Sequence of chain 1.C:
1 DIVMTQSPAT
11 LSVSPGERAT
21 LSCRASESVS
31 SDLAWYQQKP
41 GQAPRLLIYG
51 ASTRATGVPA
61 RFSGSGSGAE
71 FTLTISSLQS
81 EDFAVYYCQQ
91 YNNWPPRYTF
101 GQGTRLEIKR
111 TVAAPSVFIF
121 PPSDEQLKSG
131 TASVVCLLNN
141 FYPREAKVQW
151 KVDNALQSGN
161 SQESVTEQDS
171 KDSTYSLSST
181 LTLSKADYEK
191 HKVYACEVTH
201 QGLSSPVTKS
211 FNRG

Binding-site contacts:
Ligand atom O3 contacts residue GLN102 of chain 1.C at 4.2 Å.
Ligand atom C3 contacts residue GLN102 of chain 1.C at 3.8 Å.
Ligand atom O1 contacts residue TRP47 of chain 1.D at 4.4 Å.
Ligand atom O1 contacts residue PHE100 of chain 1.C at 3.3 Å (h-bond).
Ligand atom C6 contacts residue GLU46 of chain 1.D at 3.0 Å.
Ligand atom C5 contacts residue HIS63 of chain 1.D at 4.0 Å.
Ligand atom O2 contacts residue LEU45 of chain 1.D at 4.4 Å.
Ligand atom C1 contacts residue GLU46 of chain 1.D at 3.7 Å.
Ligand atom O3 contacts residue GLY44 of chain 1.D at 2.9 Å (h-bond).
Ligand atom C2 contacts residue LEU45 of chain 1.D at 3.2 Å (hydrophobic).
Ligand atom O4 contacts residue ASP1 of chain 1.C at 3.1 Å (salt-bridge).
Ligand atom O2 contacts residue GLY44 of chain 1.D at 4.0 Å.
Ligand atom C6 contacts residue HIS63 of chain 1.D at 3.1 Å.
Ligand atom O5 contacts residue GLU46 of chain 1.D at 3.3 Å.
Ligand atom O5 contacts residue GLU46 of chain 1.D at 3.6 Å.
Ligand atom O5 contacts residue LEU45 of chain 1.D at 4.3 Å.
Ligand atom O4 contacts residue GLN43 of chain 1.D at 4.2 Å.
Ligand atom O3 contacts residue GLN102 of chain 1.C at 3.4 Å (h-bond).
Ligand atom O6 contacts residue GLU46 of chain 1.D at 2.9 Å (salt-bridge).
Ligand atom C2 contacts residue GLU46 of chain 1.D at 4.4 Å.
Ligand atom O6 contacts residue GLU46 of chain 1.D at 4.2 Å.
Ligand atom O3 contacts residue GLN43 of chain 1.D at 3.9 Å.
Ligand atom O6 contacts residue HIS63 of chain 1.D at 3.9 Å.
Ligand atom C3 contacts residue GLY44 of chain 1.D at 4.1 Å.
Ligand atom C1 contacts residue PHE100 of chain 1.C at 3.7 Å (hydrophobic).
Ligand atom O2 contacts residue LEU45 of chain 1.D at 3.0 Å (h-bond).
Ligand atom C2 contacts residue GLN102 of chain 1.C at 3.8 Å.
Ligand atom O1 contacts residue THR99 of chain 1.C at 3.8 Å.
Ligand atom C1 contacts residue LEU45 of chain 1.D at 3.7 Å (hydrophobic).
Ligand atom C5 contacts residue GLU46 of chain 1.D at 4.2 Å.
Ligand atom O1 contacts residue LEU45 of chain 1.D at 3.7 Å.
Ligand atom C5 contacts residue GLU46 of chain 1.D at 4.0 Å.
Ligand atom C6 contacts residue GLU46 of chain 1.D at 3.7 Å.
Ligand atom O2 contacts residue GLY101 of chain 1.C at 4.2 Å.
Ligand atom O2 contacts residue GLN102 of chain 1.C at 2.8 Å (h-bond).
Ligand atom O1 contacts residue GLU46 of chain 1.D at 4.2 Å.
Ligand atom C2 contacts residue GLY44 of chain 1.D at 4.0 Å.
Ligand atom C1 contacts residue LEU45 of chain 1.D at 3.4 Å (hydrophobic).
Ligand atom O2 contacts residue GLN102 of chain 1.C at 4.0 Å.
Ligand atom C4 contacts residue ASP1 of chain 1.C at 4.5 Å.

Sequence of chain 1.D:
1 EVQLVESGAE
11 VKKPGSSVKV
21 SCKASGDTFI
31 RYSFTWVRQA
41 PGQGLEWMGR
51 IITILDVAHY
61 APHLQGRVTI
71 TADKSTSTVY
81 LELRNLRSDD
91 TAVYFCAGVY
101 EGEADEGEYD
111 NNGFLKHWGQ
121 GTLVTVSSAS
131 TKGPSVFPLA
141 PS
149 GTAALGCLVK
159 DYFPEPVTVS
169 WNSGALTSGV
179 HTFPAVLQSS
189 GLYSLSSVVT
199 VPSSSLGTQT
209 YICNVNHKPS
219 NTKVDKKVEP

A protein and the small-molecule ligand that binds it are described below.
Small molecule (SMILES): OC[C@H]1O[C@@](CO)(O[C@H]2O[C@H](CO)[C@@H](O)[C@H](O)[C@H]2O)[C@@H](O)[C@@H]1O